The protein below binds the small molecule below.
Small molecule (SMILES): Cc1ccc(Oc2ccccc2)c(O)c1

Binding-site contacts:
Ligand atom OAB contacts residue NAP1 of chain 1.EA at 2.6 Å (h-bond).
Ligand atom CAD contacts residue VAL227 of chain 1.G at 4.1 Å (hydrophobic).
Ligand atom CAG contacts residue NAP1 of chain 1.EA at 3.9 Å.
Ligand atom CAA contacts residue PHE230 of chain 1.G at 4.0 Å (hydrophobic).
Ligand atom CAL contacts residue NAP1 of chain 1.EA at 3.1 Å.
Ligand atom CAJ contacts residue TYR173 of chain 1.G at 3.9 Å (hydrophobic).
Ligand atom CAE contacts residue SER223 of chain 1.G at 4.1 Å.
Ligand atom CAI contacts residue ALA224 of chain 1.G at 3.8 Å (hydrophobic).
Ligand atom CAH contacts residue ALA224 of chain 1.G at 4.0 Å (hydrophobic).
Ligand atom CAD contacts residue MET186 of chain 1.G at 4.1 Å (hydrophobic).
Ligand atom CAG contacts residue ALA121 of chain 1.G at 3.9 Å (hydrophobic).
Ligand atom CAC contacts residue LEU128 of chain 1.G at 3.9 Å (hydrophobic).
Ligand atom OAB contacts residue TYR183 of chain 1.G at 2.7 Å (h-bond).
Ligand atom CAN contacts residue SER223 of chain 1.G at 3.7 Å.
Ligand atom CAG contacts residue SER223 of chain 1.G at 3.4 Å.
Ligand atom CAE contacts residue ALA123 of chain 1.G at 4.2 Å (hydrophobic).
Ligand atom CAF contacts residue VAL227 of chain 1.G at 3.7 Å (hydrophobic).
Ligand atom CAC contacts residue MET186 of chain 1.G at 3.5 Å (hydrophobic).
Ligand atom CAE contacts residue ALA121 of chain 1.G at 3.8 Å (hydrophobic).
Ligand atom CAC contacts residue ALA123 of chain 1.G at 3.8 Å (hydrophobic).
Ligand atom CAD contacts residue LEU128 of chain 1.G at 3.7 Å (hydrophobic).
Ligand atom CAH contacts residue NAP1 of chain 1.EA at 3.0 Å.
Ligand atom CAJ contacts residue NAP1 of chain 1.EA at 3.5 Å.
Ligand atom CAO contacts residue NAP1 of chain 1.EA at 3.4 Å.
Ligand atom CAH contacts residue VAL227 of chain 1.G at 4.0 Å (hydrophobic).
Ligand atom OAK contacts residue NAP1 of chain 1.EA at 3.3 Å.
Ligand atom CAH contacts residue PHE230 of chain 1.G at 3.9 Å (hydrophobic).
Ligand atom CAM contacts residue TYR183 of chain 1.G at 3.6 Å (hydrophobic).
Ligand atom CAM contacts residue NAP1 of chain 1.EA at 3.5 Å.
Ligand atom OAK contacts residue SER223 of chain 1.G at 3.7 Å.
Ligand atom CAI contacts residue NAP1 of chain 1.EA at 3.3 Å.
Ligand atom CAA contacts residue TYR173 of chain 1.G at 3.7 Å (hydrophobic).
Ligand atom CAA contacts residue NAP1 of chain 1.EA at 3.2 Å.
Ligand atom CAF contacts residue SER223 of chain 1.G at 4.1 Å.
Ligand atom CAE contacts residue PHE122 of chain 1.G at 3.9 Å (hydrophobic).
Ligand atom CAJ contacts residue TYR183 of chain 1.G at 3.4 Å (hydrophobic).
Ligand atom CAN contacts residue NAP1 of chain 1.EA at 3.8 Å.
Ligand atom OAB contacts residue LYS190 of chain 1.G at 3.8 Å.
Ligand atom CAI contacts residue VAL227 of chain 1.G at 4.1 Å (hydrophobic).
Ligand atom CAE contacts residue MET186 of chain 1.G at 3.8 Å (hydrophobic).

Sequence of chain 1.G:
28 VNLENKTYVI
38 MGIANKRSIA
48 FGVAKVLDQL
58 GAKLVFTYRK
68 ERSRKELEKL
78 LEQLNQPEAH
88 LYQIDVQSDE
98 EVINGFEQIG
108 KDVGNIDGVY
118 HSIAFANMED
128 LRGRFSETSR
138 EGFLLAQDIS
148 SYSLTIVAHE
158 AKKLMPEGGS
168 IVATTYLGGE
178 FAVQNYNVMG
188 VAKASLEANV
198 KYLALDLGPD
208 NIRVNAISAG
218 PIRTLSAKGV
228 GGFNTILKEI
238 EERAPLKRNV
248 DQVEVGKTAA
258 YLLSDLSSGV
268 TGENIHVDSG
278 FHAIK